Sequence of chain 1.A:
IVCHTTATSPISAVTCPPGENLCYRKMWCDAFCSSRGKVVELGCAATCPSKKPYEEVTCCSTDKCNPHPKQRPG

Binding-site contacts:
Ligand atom CG contacts residue VAL39 of chain 1.A at 3.0 Å (hydrophobic).
Ligand atom CE2 contacts residue ASP30 of chain 1.A at 3.3 Å.
Ligand atom CG contacts residue SER9 of chain 1.A at 3.4 Å.
Ligand atom N contacts residue VAL40 of chain 1.A at 3.3 Å (h-bond).
Ligand atom N contacts residue VAL40 of chain 1.A at 3.3 Å.
Ligand atom NE contacts residue VAL39 of chain 1.A at 3.2 Å.
Ligand atom OH contacts residue SER9 of chain 1.A at 2.4 Å (h-bond).
Ligand atom NE1 contacts residue THR8 of chain 1.A at 2.7 Å (h-bond).
Ligand atom CE1 contacts residue ILE11 of chain 1.A at 3.3 Å (hydrophobic).
Ligand atom CE1 contacts residue ASP30 of chain 1.A at 3.1 Å.
Ligand atom CB contacts residue GLU41 of chain 1.A at 3.0 Å.
Ligand atom CD1 contacts residue THR6 of chain 1.A at 3.3 Å.
Ligand atom CE2 contacts residue ALA7 of chain 1.A at 3.4 Å (hydrophobic).
Ligand atom CB contacts residue SER35 of chain 1.A at 3.2 Å.
Ligand atom O contacts residue HIS68 of chain 1.A at 2.9 Å.
Ligand atom CE2 contacts residue ILE11 of chain 1.A at 3.3 Å (hydrophobic).
Ligand atom CZ contacts residue ILE11 of chain 1.A at 2.9 Å (hydrophobic).
Ligand atom CB contacts residue LYS38 of chain 1.A at 2.9 Å.
Ligand atom OH contacts residue PRO10 of chain 1.A at 2.9 Å.
Ligand atom CD2 contacts residue HIS68 of chain 1.A at 2.8 Å.
Ligand atom O contacts residue VAL39 of chain 1.A at 3.4 Å.
Ligand atom OE1 contacts residue LYS38 of chain 1.A at 3.0 Å.
Ligand atom O contacts residue VAL40 of chain 1.A at 2.5 Å (h-bond).
Ligand atom CD2 contacts residue ARG36 of chain 1.A at 3.2 Å.
Ligand atom O contacts residue HIS68 of chain 1.A at 3.1 Å (h-bond).
Ligand atom CB contacts residue ASP30 of chain 1.A at 3.4 Å.
Ligand atom CD2 contacts residue ASP30 of chain 1.A at 3.0 Å.
Ligand atom CZ contacts residue SER9 of chain 1.A at 3.4 Å.
Ligand atom OH contacts residue ILE11 of chain 1.A at 3.1 Å (h-bond).
Ligand atom CG contacts residue ASP30 of chain 1.A at 2.7 Å.
Ligand atom CD contacts residue LYS38 of chain 1.A at 3.0 Å.
Ligand atom CD1 contacts residue ASP30 of chain 1.A at 2.8 Å.
Ligand atom CD1 contacts residue GLN71 of chain 1.A at 3.5 Å.
Ligand atom CZ contacts residue ASP30 of chain 1.A at 3.3 Å.
Ligand atom CE1 contacts residue THR6 of chain 1.A at 3.2 Å.
Ligand atom CA contacts residue LYS38 of chain 1.A at 3.3 Å.
Ligand atom CA contacts residue VAL40 of chain 1.A at 3.3 Å (hydrophobic).
Ligand atom NE1 contacts residue ALA7 of chain 1.A at 3.0 Å (h-bond).
Ligand atom N contacts residue LYS38 of chain 1.A at 2.6 Å (salt-bridge).
Ligand atom OE2 contacts residue LYS38 of chain 1.A at 2.7 Å.

This small molecule binds to this protein.
Small molecule (SMILES): CC(C)C[C@H](NC(=O)[C@H](CO)NC(=O)[C@H](CO)NC(=O)[C@H](CCC(=O)O)NC(=O)[C@H](Cc1ccc(O)cc1)NC(=O)[C@H](Cc1ccc(O)cc1)NC(=O)[C@H](CCCNC(N)=[NH2+])NC(=O)[C@@H]([NH3+])Cc1c[nH]c2ccccc12)C(=O)N[C@@H](CCC(=O)O)C(=O)N1CCC[C@H]1C(=O)N[C@@H](Cc1ccc(O)cc1)C(=O)N1CCC[C@H]1C(=O)N[C@@H](CC(=O)O)C(=O)O